The protein below binds the small molecule below.
Small molecule (SMILES): O=P(O)(O)OC[C@H]1O[C@H](O)[C@H](O)[C@@H](O)[C@@H]1O

Sequence of chain 1.B:
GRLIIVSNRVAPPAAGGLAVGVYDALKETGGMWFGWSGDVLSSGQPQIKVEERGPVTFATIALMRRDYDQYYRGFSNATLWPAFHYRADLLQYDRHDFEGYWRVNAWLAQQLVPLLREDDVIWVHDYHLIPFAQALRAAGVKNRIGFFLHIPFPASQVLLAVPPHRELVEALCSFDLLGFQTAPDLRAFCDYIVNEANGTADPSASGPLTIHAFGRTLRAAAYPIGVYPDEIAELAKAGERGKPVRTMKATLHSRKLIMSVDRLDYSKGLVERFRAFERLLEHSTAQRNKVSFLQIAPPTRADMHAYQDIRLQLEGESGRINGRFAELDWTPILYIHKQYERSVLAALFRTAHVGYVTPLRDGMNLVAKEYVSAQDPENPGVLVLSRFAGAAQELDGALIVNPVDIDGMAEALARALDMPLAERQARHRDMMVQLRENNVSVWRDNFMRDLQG

Binding-site contacts:
Ligand atom O3 contacts residue LEU32 of chain 1.B at 3.5 Å.
Ligand atom O3 contacts residue TYR141 of chain 1.B at 4.0 Å.
Ligand atom O2P contacts residue ARG18 of chain 1.B at 2.9 Å (salt-bridge).
Ligand atom C4 contacts residue ARG315 of chain 1.B at 3.9 Å.
Ligand atom C2 contacts residue ASP140 of chain 1.B at 3.4 Å.
Ligand atom O5 contacts residue ARG277 of chain 1.B at 3.7 Å.
Ligand atom C1 contacts residue ARG277 of chain 1.B at 4.1 Å.
Ligand atom C3 contacts residue ASP140 of chain 1.B at 3.4 Å.
Ligand atom P contacts residue ARG18 of chain 1.B at 3.6 Å.
Ligand atom C5 contacts residue ARG315 of chain 1.B at 3.9 Å.
Ligand atom O4 contacts residue ARG18 of chain 1.B at 3.3 Å.
Ligand atom P contacts residue ARG315 of chain 1.B at 3.9 Å.
Ligand atom O3P contacts residue ARG315 of chain 1.B at 3.0 Å (salt-bridge).
Ligand atom O3P contacts residue ARG18 of chain 1.B at 4.1 Å.
Ligand atom C3 contacts residue LEU32 of chain 1.B at 3.8 Å (hydrophobic).
Ligand atom O2 contacts residue HIS164 of chain 1.B at 3.9 Å.
Ligand atom O1P contacts residue ARG18 of chain 1.B at 2.9 Å (salt-bridge).
Ligand atom C2 contacts residue TRP95 of chain 1.B at 3.9 Å (hydrophobic).
Ligand atom O1 contacts residue LEU32 of chain 1.B at 3.9 Å.
Ligand atom O2 contacts residue ILE165 of chain 1.B at 3.5 Å.
Ligand atom O1 contacts residue GLY31 of chain 1.B at 3.6 Å.
Ligand atom P contacts residue TYR86 of chain 1.B at 3.6 Å.
Ligand atom C6 contacts residue ARG315 of chain 1.B at 3.9 Å.
Ligand atom C6 contacts residue ARG277 of chain 1.B at 4.0 Å.
Ligand atom O6 contacts residue ARG315 of chain 1.B at 2.9 Å (salt-bridge).
Ligand atom O2 contacts residue ASP140 of chain 1.B at 2.6 Å (salt-bridge).
Ligand atom C5 contacts residue GLY30 of chain 1.B at 4.1 Å.
Ligand atom C2 contacts residue ARG315 of chain 1.B at 4.1 Å.
Ligand atom C6 contacts residue ALA29 of chain 1.B at 3.8 Å (hydrophobic).
Ligand atom O3 contacts residue HIS142 of chain 1.B at 3.5 Å.
Ligand atom O3P contacts residue TYR86 of chain 1.B at 2.5 Å (h-bond).
Ligand atom C1 contacts residue TRP95 of chain 1.B at 4.0 Å (hydrophobic).
Ligand atom O5 contacts residue UDP1 of chain 1.V at 4.0 Å.
Ligand atom C1 contacts residue UDP1 of chain 1.V at 3.5 Å.
Ligand atom O1P contacts residue TYR86 of chain 1.B at 3.8 Å.
Ligand atom C1 contacts residue ARG315 of chain 1.B at 4.0 Å.
Ligand atom O1 contacts residue UDP1 of chain 1.V at 2.5 Å (h-bond).
Ligand atom C6 contacts residue GLY30 of chain 1.B at 4.0 Å.
Ligand atom O5 contacts residue ARG315 of chain 1.B at 3.2 Å (salt-bridge).
Ligand atom O3 contacts residue ASP140 of chain 1.B at 2.6 Å (salt-bridge).